The protein below binds the small molecule below.
Small molecule (SMILES): CN1CCC(c2ccc(-c3ccc4c(c3)C(=O)N([C@@H](C(=O)Nc3nccs3)c3cc(F)ccc3O)C4)cc2)CC1

Binding-site contacts:
Ligand atom O40 contacts residue ASP164 of chain 1.B at 3.3 Å.
Ligand atom C39 contacts residue ASP164 of chain 1.B at 3.5 Å.
Ligand atom N05 contacts residue MET99 of chain 1.B at 3.4 Å (h-bond).
Ligand atom N05 contacts residue ANP1 of chain 1.J at 3.4 Å (h-bond).
Ligand atom F36 contacts residue CYS84 of chain 1.B at 3.6 Å.
Ligand atom C27 contacts residue GLU71 of chain 1.B at 3.4 Å.
Ligand atom C31 contacts residue MET75 of chain 1.B at 3.5 Å (hydrophobic).
Ligand atom S08 contacts residue LYS54 of chain 1.B at 3.5 Å.
Ligand atom C38 contacts residue PHE165 of chain 1.B at 3.5 Å (hydrophobic).
Ligand atom O32 contacts residue LEU167 of chain 1.B at 3.6 Å.
Ligand atom C07 contacts residue MET99 of chain 1.B at 3.5 Å (hydrophobic).
Ligand atom C07 contacts residue ILE53 of chain 1.B at 3.6 Å (hydrophobic).
Ligand atom C06 contacts residue ANP1 of chain 1.J at 3.5 Å.
Ligand atom C33 contacts residue ASP164 of chain 1.B at 3.6 Å.
Ligand atom C09 contacts residue ASP164 of chain 1.B at 3.2 Å.
Ligand atom F36 contacts residue ARG85 of chain 1.B at 3.1 Å.
Ligand atom F36 contacts residue MET99 of chain 1.B at 3.6 Å.
Ligand atom O40 contacts residue LEU167 of chain 1.B at 3.5 Å.
Ligand atom S08 contacts residue LEU97 of chain 1.B at 3.4 Å (h-bond).
Ligand atom N03 contacts residue LYS54 of chain 1.B at 3.4 Å.
Ligand atom C12 contacts residue LEU97 of chain 1.B at 3.6 Å (hydrophobic).
Ligand atom C07 contacts residue ALA52 of chain 1.B at 3.3 Å (hydrophobic).
Ligand atom C02 contacts residue ASP164 of chain 1.B at 3.5 Å.
Ligand atom C11 contacts residue LEU97 of chain 1.B at 3.6 Å (hydrophobic).
Ligand atom O01 contacts residue LEU97 of chain 1.B at 3.2 Å.
Ligand atom C04 contacts residue MET99 of chain 1.B at 3.5 Å (hydrophobic).
Ligand atom C37 contacts residue PHE165 of chain 1.B at 3.4 Å (hydrophobic).
Ligand atom C04 contacts residue LYS54 of chain 1.B at 3.7 Å.
Ligand atom O40 contacts residue PHE165 of chain 1.B at 2.7 Å (h-bond).
Ligand atom C37 contacts residue CYS84 of chain 1.B at 3.5 Å (hydrophobic).
Ligand atom N03 contacts residue ASP164 of chain 1.B at 2.8 Å (salt-bridge).
Ligand atom C13 contacts residue LEU167 of chain 1.B at 3.6 Å (hydrophobic).
Ligand atom C39 contacts residue PHE165 of chain 1.B at 3.6 Å (hydrophobic).
Ligand atom C30 contacts residue MET75 of chain 1.B at 3.6 Å (hydrophobic).
Ligand atom C12 contacts residue LEU167 of chain 1.B at 3.4 Å (hydrophobic).
Ligand atom F36 contacts residue LEU86 of chain 1.B at 3.0 Å.
Ligand atom C11 contacts residue LEU167 of chain 1.B at 3.6 Å (hydrophobic).
Ligand atom C29 contacts residue MET75 of chain 1.B at 3.4 Å (hydrophobic).
Ligand atom C07 contacts residue LYS54 of chain 1.B at 3.3 Å.
Ligand atom C07 contacts residue LEU97 of chain 1.B at 3.6 Å (hydrophobic).

Sequence of chain 1.B:
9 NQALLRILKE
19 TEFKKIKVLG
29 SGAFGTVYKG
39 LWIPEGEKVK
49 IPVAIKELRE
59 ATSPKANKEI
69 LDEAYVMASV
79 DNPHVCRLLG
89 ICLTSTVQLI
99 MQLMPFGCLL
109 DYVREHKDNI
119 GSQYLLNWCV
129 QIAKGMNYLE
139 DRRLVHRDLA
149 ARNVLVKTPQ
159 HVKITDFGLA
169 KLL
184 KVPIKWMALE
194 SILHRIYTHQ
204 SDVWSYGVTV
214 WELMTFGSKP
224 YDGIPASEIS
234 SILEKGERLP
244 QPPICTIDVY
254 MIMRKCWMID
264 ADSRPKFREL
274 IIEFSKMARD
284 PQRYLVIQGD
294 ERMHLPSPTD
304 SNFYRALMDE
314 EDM